Binding-site contacts:
Ligand atom C21 contacts residue TRP98 of chain 1.A at 3.6 Å (hydrophobic).
Ligand atom C06 contacts residue PRO412 of chain 1.A at 3.5 Å (hydrophobic).
Ligand atom O1 contacts residue TYR185 of chain 1.A at 2.7 Å (h-bond).
Ligand atom C05 contacts residue LEU411 of chain 1.A at 4.0 Å (hydrophobic).
Ligand atom O4 contacts residue TYR184 of chain 1.A at 4.0 Å.
Ligand atom C01 contacts residue PHE113 of chain 1.A at 4.0 Å (hydrophobic).
Ligand atom C03 contacts residue ARG171 of chain 1.A at 3.9 Å.
Ligand atom C02 contacts residue TYR387 of chain 1.A at 3.9 Å (hydrophobic).
Ligand atom O4 contacts residue CYS183 of chain 1.A at 2.8 Å (h-bond).
Ligand atom C11 contacts residue TYR184 of chain 1.A at 4.0 Å (hydrophobic).
Ligand atom O1 contacts residue LYS211 of chain 1.A at 3.6 Å.
Ligand atom C05 contacts residue THR415 of chain 1.A at 3.6 Å.
Ligand atom O5 contacts residue ARG171 of chain 1.A at 3.4 Å (salt-bridge).
Ligand atom O2 contacts residue TYR387 of chain 1.A at 4.0 Å.
Ligand atom C08 contacts residue TYR184 of chain 1.A at 3.9 Å (hydrophobic).
Ligand atom C11 contacts residue CYS183 of chain 1.A at 3.6 Å (hydrophobic).
Ligand atom C19 contacts residue THR415 of chain 1.A at 3.8 Å.
Ligand atom C17 contacts residue HIS108 of chain 1.A at 3.5 Å.
Ligand atom C09 contacts residue TYR184 of chain 1.A at 4.0 Å (hydrophobic).
Ligand atom C10 contacts residue TYR184 of chain 1.A at 4.0 Å (hydrophobic).
Ligand atom C04 contacts residue THR415 of chain 1.A at 3.7 Å.
Ligand atom C19 contacts residue PHE112 of chain 1.A at 3.8 Å (hydrophobic).
Ligand atom C01 contacts residue TYR387 of chain 1.A at 3.4 Å (hydrophobic).
Ligand atom O2 contacts residue PHE113 of chain 1.A at 3.2 Å.
Ligand atom C21 contacts residue PHE91 of chain 1.A at 4.0 Å (hydrophobic).
Ligand atom C03 contacts residue TYR184 of chain 1.A at 3.8 Å (hydrophobic).
Ligand atom O2 contacts residue TYR185 of chain 1.A at 2.8 Å (h-bond).
Ligand atom C01 contacts residue TYR185 of chain 1.A at 3.1 Å (hydrophobic).
Ligand atom C18 contacts residue PHE419 of chain 1.A at 3.8 Å (hydrophobic).
Ligand atom C01 contacts residue ARG171 of chain 1.A at 3.6 Å.
Ligand atom C07 contacts residue PRO412 of chain 1.A at 3.9 Å (hydrophobic).
Ligand atom C20 contacts residue PHE113 of chain 1.A at 3.9 Å (hydrophobic).
Ligand atom C20 contacts residue PHE112 of chain 1.A at 3.5 Å (hydrophobic).
Ligand atom O4 contacts residue MET182 of chain 1.A at 3.8 Å.
Ligand atom C14 contacts residue PHE91 of chain 1.A at 3.8 Å (hydrophobic).
Ligand atom O5 contacts residue CYS183 of chain 1.A at 3.0 Å (h-bond).
Ligand atom C13 contacts residue CYS183 of chain 1.A at 3.5 Å (hydrophobic).
Ligand atom C16 contacts residue PHE88 of chain 1.A at 3.7 Å (hydrophobic).
Ligand atom O2 contacts residue ARG171 of chain 1.A at 2.5 Å (salt-bridge).
Ligand atom O1 contacts residue TYR387 of chain 1.A at 2.9 Å (h-bond).

Sequence of chain 1.A:
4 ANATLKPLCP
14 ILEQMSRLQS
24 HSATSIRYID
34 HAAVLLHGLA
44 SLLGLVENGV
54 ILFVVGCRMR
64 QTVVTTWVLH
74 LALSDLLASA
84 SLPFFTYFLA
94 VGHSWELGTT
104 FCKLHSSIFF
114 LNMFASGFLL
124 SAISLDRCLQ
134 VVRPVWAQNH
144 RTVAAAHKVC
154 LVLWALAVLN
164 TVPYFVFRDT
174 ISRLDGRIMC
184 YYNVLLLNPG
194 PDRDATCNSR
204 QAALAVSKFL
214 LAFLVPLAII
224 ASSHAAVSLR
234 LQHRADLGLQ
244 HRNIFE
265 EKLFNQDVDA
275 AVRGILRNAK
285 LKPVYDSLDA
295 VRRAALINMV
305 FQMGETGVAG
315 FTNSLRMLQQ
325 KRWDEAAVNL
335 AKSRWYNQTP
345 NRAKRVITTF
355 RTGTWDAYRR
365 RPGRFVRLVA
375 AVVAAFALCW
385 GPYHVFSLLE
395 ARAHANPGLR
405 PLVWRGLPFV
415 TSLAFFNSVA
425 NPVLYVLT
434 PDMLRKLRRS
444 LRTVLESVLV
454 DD

The small molecule below binds the protein below.
Small molecule (SMILES): CCCCC[C@@](C)(O)/C=C/[C@H]1C(=O)C[C@H](O)[C@@H]1C/C=C\CCCC(=O)O